The protein below binds the small molecule below.
Small molecule (SMILES): NC(=O)CS[P](=O)(O)O[P](=O)(O)O[P](=O)(O)OC[C@H]1O[C@@H](n2cnc3c(N)ncnc32)[C@H](O)[C@@H]1O

Sequence of chain 1.B:
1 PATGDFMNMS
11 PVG

Binding-site contacts:
Ligand atom O2S contacts residue ARG159 of chain 1.A at 3.5 Å (salt-bridge).
Ligand atom O2A contacts residue LYS53 of chain 1.A at 2.9 Å (salt-bridge).
Ligand atom O2G contacts residue ASN160 of chain 1.A at 3.3 Å (h-bond).
Ligand atom C1S contacts residue MG1 of chain 1.C at 3.5 Å.
Ligand atom N3 contacts residue LEU25 of chain 1.A at 3.4 Å.
Ligand atom O2B contacts residue ASP173 of chain 1.A at 2.5 Å (salt-bridge).
Ligand atom O3A contacts residue GLY28 of chain 1.A at 3.5 Å.
Ligand atom O1B contacts residue MG1 of chain 1.D at 3.5 Å.
Ligand atom C2S contacts residue MG1 of chain 1.C at 3.2 Å.
Ligand atom O1B contacts residue SER29 of chain 1.A at 3.1 Å (h-bond).
Ligand atom O2S contacts residue ASN160 of chain 1.A at 2.9 Å (h-bond).
Ligand atom O3' contacts residue ASP106 of chain 1.A at 3.4 Å (salt-bridge).
Ligand atom N6 contacts residue GLU100 of chain 1.A at 3.0 Å (salt-bridge).
Ligand atom O1A contacts residue GLY28 of chain 1.A at 3.1 Å.
Ligand atom C2S contacts residue ARG159 of chain 1.A at 3.5 Å.
Ligand atom NS contacts residue PHE6 of chain 1.B at 1.4 Å.
Ligand atom N1 contacts residue MET102 of chain 1.A at 3.0 Å (h-bond).
Ligand atom O2S contacts residue ASP173 of chain 1.A at 3.0 Å (salt-bridge).
Ligand atom O3G contacts residue ALA2 of chain 1.B at 3.2 Å (h-bond).
Ligand atom PB contacts residue MG1 of chain 1.C at 3.2 Å.
Ligand atom O5' contacts residue VAL33 of chain 1.A at 3.3 Å.
Ligand atom C2 contacts residue MET102 of chain 1.A at 3.4 Å (hydrophobic).
Ligand atom N1 contacts residue ALA51 of chain 1.A at 3.4 Å.
Ligand atom C1S contacts residue PHE6 of chain 1.B at 3.2 Å (hydrophobic).
Ligand atom O2B contacts residue MG1 of chain 1.D at 3.4 Å.
Ligand atom O2' contacts residue ASP106 of chain 1.A at 2.8 Å (salt-bridge).
Ligand atom O2S contacts residue MG1 of chain 1.C at 2.2 Å.
Ligand atom O2B contacts residue MG1 of chain 1.C at 1.9 Å.
Ligand atom O1B contacts residue GLY28 of chain 1.A at 3.4 Å.
Ligand atom N6 contacts residue ALA51 of chain 1.A at 3.2 Å.
Ligand atom C2 contacts residue LEU25 of chain 1.A at 3.2 Å (hydrophobic).
Ligand atom NS contacts residue ARG159 of chain 1.A at 3.3 Å (salt-bridge).
Ligand atom NS contacts residue ASP155 of chain 1.A at 3.2 Å (salt-bridge).
Ligand atom O2G contacts residue MG1 of chain 1.C at 2.3 Å.
Ligand atom O2S contacts residue ASP155 of chain 1.A at 3.1 Å (salt-bridge).
Ligand atom O3B contacts residue MG1 of chain 1.C at 3.5 Å.
Ligand atom O3G contacts residue PRO1 of chain 1.B at 3.5 Å.
Ligand atom C6 contacts residue ALA51 of chain 1.A at 3.3 Å (hydrophobic).
Ligand atom PG contacts residue MG1 of chain 1.C at 3.4 Å.
Ligand atom C2S contacts residue PHE6 of chain 1.B at 2.6 Å (hydrophobic).

Sequence of chain 1.A:
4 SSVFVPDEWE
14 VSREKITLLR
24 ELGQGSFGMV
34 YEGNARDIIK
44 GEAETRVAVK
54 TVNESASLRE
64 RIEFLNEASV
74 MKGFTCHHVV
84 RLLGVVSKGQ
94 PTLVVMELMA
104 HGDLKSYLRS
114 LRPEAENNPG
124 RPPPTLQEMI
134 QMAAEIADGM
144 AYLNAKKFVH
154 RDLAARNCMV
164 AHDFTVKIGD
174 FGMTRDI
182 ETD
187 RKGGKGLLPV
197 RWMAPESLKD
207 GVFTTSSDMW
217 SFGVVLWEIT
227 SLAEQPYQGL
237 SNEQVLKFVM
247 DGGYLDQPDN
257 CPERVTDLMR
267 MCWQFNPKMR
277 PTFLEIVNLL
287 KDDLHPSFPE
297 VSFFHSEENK